A protein and the small-molecule ligand that binds it are described below.
Small molecule (SMILES): CC(=O)N[C@@H]1[C@@H](O)[C@H](O)[C@@H](CO)O[C@H]1O

Binding-site contacts:
Ligand atom C6 contacts residue ASP66 of chain 20.G at 4.2 Å.
Ligand atom C4 contacts residue ASP66 of chain 20.G at 3.8 Å.
Ligand atom C8 contacts residue ASN67 of chain 20.E at 3.6 Å.
Ligand atom O3 contacts residue ASN67 of chain 20.E at 4.4 Å.
Ligand atom C2 contacts residue GLN65 of chain 20.G at 3.4 Å.
Ligand atom C3 contacts residue ASN67 of chain 20.E at 3.8 Å.
Ligand atom C7 contacts residue ASN67 of chain 20.E at 3.6 Å.
Ligand atom O5 contacts residue TYR60 of chain 20.G at 3.5 Å.
Ligand atom C6 contacts residue TYR60 of chain 20.G at 3.8 Å (hydrophobic).
Ligand atom C3 contacts residue ASP66 of chain 20.G at 4.3 Å.
Ligand atom N2 contacts residue GLN65 of chain 20.G at 4.5 Å.
Ligand atom O7 contacts residue ASN67 of chain 20.E at 4.1 Å.
Ligand atom C1 contacts residue GLN65 of chain 20.G at 3.7 Å.
Ligand atom C1 contacts residue ASN67 of chain 20.E at 1.4 Å.
Ligand atom O3 contacts residue ASP66 of chain 20.G at 3.8 Å.
Ligand atom O5 contacts residue ASN67 of chain 20.E at 2.4 Å (h-bond).
Ligand atom C8 contacts residue GLN65 of chain 20.G at 3.5 Å.
Ligand atom O6 contacts residue ASP66 of chain 20.G at 2.8 Å (salt-bridge).
Ligand atom C2 contacts residue ASN67 of chain 20.E at 2.5 Å.
Ligand atom O7 contacts residue MET118 of chain 20.E at 3.9 Å.
Ligand atom O7 contacts residue ARG89 of chain 20.E at 4.0 Å.
Ligand atom C4 contacts residue ASN67 of chain 20.E at 4.2 Å.
Ligand atom O3 contacts residue GLN65 of chain 20.G at 3.2 Å.
Ligand atom C5 contacts residue TYR60 of chain 20.G at 4.2 Å (hydrophobic).
Ligand atom C5 contacts residue ASN67 of chain 20.E at 3.6 Å.
Ligand atom O6 contacts residue GLN65 of chain 20.G at 4.2 Å.
Ligand atom C6 contacts residue GLN65 of chain 20.G at 4.1 Å.
Ligand atom N2 contacts residue ASN67 of chain 20.E at 3.1 Å (h-bond).
Ligand atom O4 contacts residue ASP66 of chain 20.G at 4.2 Å.
Ligand atom O5 contacts residue GLN65 of chain 20.G at 3.9 Å.
Ligand atom C3 contacts residue GLN65 of chain 20.G at 4.1 Å.

Sequence of chain 20.E:
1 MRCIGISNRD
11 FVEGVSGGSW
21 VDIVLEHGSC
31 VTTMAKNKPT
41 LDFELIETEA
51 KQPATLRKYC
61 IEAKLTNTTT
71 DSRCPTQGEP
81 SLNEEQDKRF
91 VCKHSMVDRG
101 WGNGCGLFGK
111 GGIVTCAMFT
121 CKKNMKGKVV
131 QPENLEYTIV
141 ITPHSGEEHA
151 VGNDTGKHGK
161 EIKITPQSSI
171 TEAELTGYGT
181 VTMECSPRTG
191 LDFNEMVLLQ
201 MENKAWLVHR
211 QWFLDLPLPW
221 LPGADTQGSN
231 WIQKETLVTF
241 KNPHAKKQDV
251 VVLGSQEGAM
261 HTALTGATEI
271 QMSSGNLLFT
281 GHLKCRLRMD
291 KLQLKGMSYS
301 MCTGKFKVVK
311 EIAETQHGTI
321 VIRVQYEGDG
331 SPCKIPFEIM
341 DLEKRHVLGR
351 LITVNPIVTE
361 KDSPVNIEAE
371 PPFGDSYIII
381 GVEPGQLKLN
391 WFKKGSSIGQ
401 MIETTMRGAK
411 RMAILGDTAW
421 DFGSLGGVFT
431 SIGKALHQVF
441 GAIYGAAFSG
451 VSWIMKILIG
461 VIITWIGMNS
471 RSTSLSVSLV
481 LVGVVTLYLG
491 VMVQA

Sequence of chain 20.G:
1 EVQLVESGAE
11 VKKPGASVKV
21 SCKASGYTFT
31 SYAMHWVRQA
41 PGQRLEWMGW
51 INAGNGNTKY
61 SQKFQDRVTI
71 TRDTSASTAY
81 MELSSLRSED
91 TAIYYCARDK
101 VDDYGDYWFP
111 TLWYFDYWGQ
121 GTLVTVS